Binding-site contacts:
Ligand atom O28 contacts residue LYS52 of chain 1.A at 2.8 Å (salt-bridge).
Ligand atom C19 contacts residue THR161 of chain 1.A at 3.9 Å.
Ligand atom C7 contacts residue ALA50 of chain 1.A at 3.6 Å (hydrophobic).
Ligand atom C8 contacts residue LEU151 of chain 1.A at 3.8 Å (hydrophobic).
Ligand atom O27 contacts residue GLU69 of chain 1.A at 3.4 Å (salt-bridge).
Ligand atom C22 contacts residue THR161 of chain 1.A at 3.6 Å.
Ligand atom C1 contacts residue LEU25 of chain 1.A at 3.4 Å (hydrophobic).
Ligand atom C29 contacts residue VAL33 of chain 1.A at 3.2 Å (hydrophobic).
Ligand atom S26 contacts residue LYS52 of chain 1.A at 3.8 Å.
Ligand atom C16 contacts residue MET97 of chain 1.A at 3.7 Å (hydrophobic).
Ligand atom N18 contacts residue THR161 of chain 1.A at 2.9 Å (h-bond).
Ligand atom N6 contacts residue MET100 of chain 1.A at 2.9 Å (h-bond).
Ligand atom C29 contacts residue LYS52 of chain 1.A at 3.7 Å.
Ligand atom C19 contacts residue LEU151 of chain 1.A at 3.4 Å (hydrophobic).
Ligand atom C5 contacts residue MET100 of chain 1.A at 3.0 Å (hydrophobic).
Ligand atom C16 contacts residue GLN98 of chain 1.A at 3.3 Å.
Ligand atom N20 contacts residue LEU151 of chain 1.A at 3.3 Å.
Ligand atom N14 contacts residue ALA50 of chain 1.A at 3.2 Å.
Ligand atom N14 contacts residue GLN98 of chain 1.A at 2.9 Å (h-bond).
Ligand atom N3 contacts residue LEU25 of chain 1.A at 3.9 Å.
Ligand atom O28 contacts residue PHE30 of chain 1.A at 3.6 Å.
Ligand atom N14 contacts residue MET100 of chain 1.A at 3.7 Å.
Ligand atom C19 contacts residue MET97 of chain 1.A at 3.9 Å (hydrophobic).
Ligand atom N18 contacts residue MET97 of chain 1.A at 3.6 Å.
Ligand atom C15 contacts residue LEU151 of chain 1.A at 3.4 Å (hydrophobic).
Ligand atom C17 contacts residue CYS82 of chain 1.A at 3.7 Å (hydrophobic).
Ligand atom C15 contacts residue GLN98 of chain 1.A at 3.5 Å.
Ligand atom C7 contacts residue MET100 of chain 1.A at 3.8 Å (hydrophobic).
Ligand atom N6 contacts residue ALA50 of chain 1.A at 3.8 Å.
Ligand atom C16 contacts residue LEU151 of chain 1.A at 3.8 Å (hydrophobic).
Ligand atom C17 contacts residue MET97 of chain 1.A at 3.8 Å (hydrophobic).
Ligand atom C29 contacts residue MET97 of chain 1.A at 3.5 Å (hydrophobic).
Ligand atom C5 contacts residue LEU99 of chain 1.A at 3.7 Å (hydrophobic).
Ligand atom C17 contacts residue THR161 of chain 1.A at 3.5 Å.
Ligand atom C4 contacts residue MET100 of chain 1.A at 3.6 Å (hydrophobic).
Ligand atom C25 contacts residue ASP162 of chain 1.A at 3.6 Å.
Ligand atom C5 contacts residue LEU25 of chain 1.A at 3.6 Å (hydrophobic).
Ligand atom C4 contacts residue LEU25 of chain 1.A at 3.7 Å (hydrophobic).
Ligand atom N6 contacts residue LEU99 of chain 1.A at 3.8 Å.
Ligand atom N18 contacts residue LEU151 of chain 1.A at 3.8 Å.

Sequence of chain 1.A:
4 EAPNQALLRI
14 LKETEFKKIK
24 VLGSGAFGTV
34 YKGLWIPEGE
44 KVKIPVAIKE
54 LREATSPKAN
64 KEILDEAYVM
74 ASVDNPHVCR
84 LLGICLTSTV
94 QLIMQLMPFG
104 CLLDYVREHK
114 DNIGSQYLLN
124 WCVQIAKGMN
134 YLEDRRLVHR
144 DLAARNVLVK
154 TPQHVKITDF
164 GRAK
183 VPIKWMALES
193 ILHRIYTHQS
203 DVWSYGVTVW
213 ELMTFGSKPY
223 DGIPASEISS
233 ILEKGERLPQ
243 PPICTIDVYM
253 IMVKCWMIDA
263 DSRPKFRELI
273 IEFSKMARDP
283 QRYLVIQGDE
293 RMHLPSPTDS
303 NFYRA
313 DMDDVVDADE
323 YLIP

The small molecule below binds the protein below.
Small molecule (SMILES): Cc1nc2cnc(Nc3ccnc(OCC(C)(C)S(C)(=O)=O)n3)cc2n1C(C)C